Binding-site contacts:
Ligand atom O5 contacts residue ASN1123 of chain 1.B at 2.4 Å (h-bond).
Ligand atom C4 contacts residue ASN1123 of chain 1.B at 4.2 Å.
Ligand atom C1 contacts residue ASN1123 of chain 1.B at 1.4 Å.
Ligand atom C3 contacts residue ASN1123 of chain 1.B at 3.8 Å.
Ligand atom C5 contacts residue ASN1123 of chain 1.B at 3.7 Å.
Ligand atom C8 contacts residue ILE1121 of chain 1.B at 4.3 Å (hydrophobic).
Ligand atom O7 contacts residue ASN1123 of chain 1.B at 3.3 Å (h-bond).
Ligand atom C8 contacts residue ASN1123 of chain 1.B at 4.4 Å.
Ligand atom C2 contacts residue ASN1123 of chain 1.B at 2.5 Å.
Ligand atom N2 contacts residue ASN1123 of chain 1.B at 2.9 Å (h-bond).
Ligand atom C7 contacts residue ASN1123 of chain 1.B at 3.3 Å.

Sequence of chain 1.B:
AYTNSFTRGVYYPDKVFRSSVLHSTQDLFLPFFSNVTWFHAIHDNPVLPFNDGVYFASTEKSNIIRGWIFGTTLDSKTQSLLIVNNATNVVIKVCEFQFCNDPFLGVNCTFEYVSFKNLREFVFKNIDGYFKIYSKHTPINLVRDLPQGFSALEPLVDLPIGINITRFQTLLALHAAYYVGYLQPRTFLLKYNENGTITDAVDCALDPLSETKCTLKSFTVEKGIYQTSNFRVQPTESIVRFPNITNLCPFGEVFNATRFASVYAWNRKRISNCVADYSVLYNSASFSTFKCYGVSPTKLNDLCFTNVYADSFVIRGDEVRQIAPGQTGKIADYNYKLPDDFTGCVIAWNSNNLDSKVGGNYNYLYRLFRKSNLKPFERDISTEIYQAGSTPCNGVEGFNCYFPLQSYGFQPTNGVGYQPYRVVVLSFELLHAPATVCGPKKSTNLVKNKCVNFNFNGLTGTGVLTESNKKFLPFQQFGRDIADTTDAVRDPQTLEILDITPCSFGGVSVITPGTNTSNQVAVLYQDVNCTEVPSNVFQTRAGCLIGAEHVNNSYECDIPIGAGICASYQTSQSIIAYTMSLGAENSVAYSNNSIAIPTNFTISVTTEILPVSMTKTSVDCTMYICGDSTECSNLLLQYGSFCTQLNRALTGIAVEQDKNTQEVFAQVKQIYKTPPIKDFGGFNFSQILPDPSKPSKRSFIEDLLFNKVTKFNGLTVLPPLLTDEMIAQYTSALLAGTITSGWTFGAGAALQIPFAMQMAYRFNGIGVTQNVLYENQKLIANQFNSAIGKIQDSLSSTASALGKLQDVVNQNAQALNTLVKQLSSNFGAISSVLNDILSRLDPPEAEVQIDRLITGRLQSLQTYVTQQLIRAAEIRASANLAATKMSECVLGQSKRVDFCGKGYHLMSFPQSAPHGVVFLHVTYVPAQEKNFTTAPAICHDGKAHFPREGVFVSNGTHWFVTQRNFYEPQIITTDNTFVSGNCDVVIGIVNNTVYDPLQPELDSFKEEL

This small molecule binds to this protein.
Small molecule (SMILES): CC(=O)N[C@H]1[C@H](O[C@H]2[C@H](O)[C@@H](NC(C)=O)CO[C@@H]2CO)O[C@H](CO)[C@@H](O)[C@@H]1O